Sequence of chain 1.A:
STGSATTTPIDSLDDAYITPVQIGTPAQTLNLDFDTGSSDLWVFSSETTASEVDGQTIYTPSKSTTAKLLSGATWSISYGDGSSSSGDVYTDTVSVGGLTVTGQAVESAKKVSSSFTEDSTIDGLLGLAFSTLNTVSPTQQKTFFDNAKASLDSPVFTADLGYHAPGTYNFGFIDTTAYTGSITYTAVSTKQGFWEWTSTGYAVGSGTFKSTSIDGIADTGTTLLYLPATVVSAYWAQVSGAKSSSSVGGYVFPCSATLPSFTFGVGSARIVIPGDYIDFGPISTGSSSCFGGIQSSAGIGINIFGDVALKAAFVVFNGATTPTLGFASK

The small molecule below binds the protein below.
Small molecule (SMILES): CC[C@@H](N)c1ccccc1O

Binding-site contacts:
Ligand atom C7 contacts residue PHE369 of chain 1.A at 4.1 Å (hydrophobic).
Ligand atom C4 contacts residue PHE380 of chain 1.A at 3.7 Å (hydrophobic).
Ligand atom C contacts residue PRO371 of chain 1.A at 3.6 Å (hydrophobic).
Ligand atom C5 contacts residue PHE380 of chain 1.A at 3.9 Å (hydrophobic).
Ligand atom C1 contacts residue PHE380 of chain 1.A at 3.8 Å (hydrophobic).
Ligand atom C6 contacts residue THR312 of chain 1.A at 4.1 Å.
Ligand atom C8 contacts residue ASP104 of chain 1.A at 3.5 Å.
Ligand atom C contacts residue ILE372 of chain 1.A at 3.9 Å (hydrophobic).
Ligand atom O contacts residue PHE369 of chain 1.A at 3.6 Å.
Ligand atom C3 contacts residue PHE380 of chain 1.A at 4.3 Å (hydrophobic).
Ligand atom C1 contacts residue PHE369 of chain 1.A at 3.4 Å (hydrophobic).
Ligand atom C7 contacts residue LEU313 of chain 1.A at 4.4 Å (hydrophobic).
Ligand atom O contacts residue ASP104 of chain 1.A at 2.7 Å (salt-bridge).
Ligand atom C7 contacts residue ASP104 of chain 1.A at 3.4 Å.
Ligand atom C contacts residue GLY370 of chain 1.A at 4.0 Å.
Ligand atom O contacts residue LEU102 of chain 1.A at 3.7 Å.
Ligand atom C7 contacts residue THR312 of chain 1.A at 4.1 Å.
Ligand atom C6 contacts residue LEU313 of chain 1.A at 3.8 Å (hydrophobic).
Ligand atom C8 contacts residue PHE369 of chain 1.A at 4.0 Å (hydrophobic).
Ligand atom C5 contacts residue LEU313 of chain 1.A at 3.8 Å (hydrophobic).
Ligand atom C contacts residue PHE380 of chain 1.A at 3.5 Å (hydrophobic).
Ligand atom C contacts residue PHE369 of chain 1.A at 3.6 Å (hydrophobic).